Sequence of chain 1.A:
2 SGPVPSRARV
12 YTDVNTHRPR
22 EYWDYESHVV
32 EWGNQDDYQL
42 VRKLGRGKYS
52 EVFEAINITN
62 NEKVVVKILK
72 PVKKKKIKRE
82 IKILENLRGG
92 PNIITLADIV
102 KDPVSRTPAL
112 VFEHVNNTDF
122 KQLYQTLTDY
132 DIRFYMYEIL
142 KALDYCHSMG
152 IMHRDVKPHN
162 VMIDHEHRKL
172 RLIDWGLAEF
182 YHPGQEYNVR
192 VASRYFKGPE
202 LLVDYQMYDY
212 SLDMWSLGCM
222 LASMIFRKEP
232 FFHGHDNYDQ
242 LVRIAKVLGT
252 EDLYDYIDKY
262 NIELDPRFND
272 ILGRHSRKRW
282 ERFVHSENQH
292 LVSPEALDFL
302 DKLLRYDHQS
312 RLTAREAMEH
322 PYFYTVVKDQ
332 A

A small-molecule ligand and the protein it binds are described below.
Small molecule (SMILES): O=C(O)c1ccc2c(c1)nc(Nc1cccc(Cl)c1)c1ccncc12

Binding-site contacts:
Ligand atom C6 contacts residue ILE174 of chain 1.A at 3.5 Å (hydrophobic).
Ligand atom CL22 contacts residue VAL53 of chain 1.A at 3.8 Å.
Ligand atom C4 contacts residue ILE174 of chain 1.A at 3.8 Å (hydrophobic).
Ligand atom N12 contacts residue HIS115 of chain 1.A at 3.4 Å.
Ligand atom C18 contacts residue GLY46 of chain 1.A at 3.8 Å.
Ligand atom C20 contacts residue HIS160 of chain 1.A at 3.5 Å.
Ligand atom O25 contacts residue ASP175 of chain 1.A at 2.8 Å (salt-bridge).
Ligand atom C14 contacts residue VAL66 of chain 1.A at 3.7 Å (hydrophobic).
Ligand atom O25 contacts residue LYS68 of chain 1.A at 3.8 Å.
Ligand atom N15 contacts residue LEU45 of chain 1.A at 3.7 Å.
Ligand atom O24 contacts residue LYS68 of chain 1.A at 2.9 Å (salt-bridge).
Ligand atom C13 contacts residue VAL116 of chain 1.A at 3.7 Å (hydrophobic).
Ligand atom N12 contacts residue VAL116 of chain 1.A at 2.7 Å (h-bond).
Ligand atom C5 contacts residue ILE174 of chain 1.A at 3.8 Å (hydrophobic).
Ligand atom C18 contacts residue HIS160 of chain 1.A at 3.9 Å.
Ligand atom C19 contacts residue LEU45 of chain 1.A at 3.6 Å (hydrophobic).
Ligand atom C11 contacts residue VAL66 of chain 1.A at 3.6 Å (hydrophobic).
Ligand atom C20 contacts residue LEU45 of chain 1.A at 3.8 Å (hydrophobic).
Ligand atom C19 contacts residue HIS160 of chain 1.A at 3.5 Å.
Ligand atom C13 contacts residue GLU114 of chain 1.A at 3.3 Å.
Ligand atom CL22 contacts residue GLY46 of chain 1.A at 3.3 Å.
Ligand atom N12 contacts residue VAL66 of chain 1.A at 3.5 Å.
Ligand atom C17 contacts residue VAL53 of chain 1.A at 3.8 Å (hydrophobic).
Ligand atom C19 contacts residue GLY46 of chain 1.A at 3.8 Å.
Ligand atom C11 contacts residue VAL116 of chain 1.A at 3.0 Å (hydrophobic).
Ligand atom C11 contacts residue HIS115 of chain 1.A at 3.5 Å.
Ligand atom C23 contacts residue ASP175 of chain 1.A at 3.4 Å.
Ligand atom C2 contacts residue VAL66 of chain 1.A at 3.7 Å (hydrophobic).
Ligand atom N12 contacts residue GLU114 of chain 1.A at 3.6 Å (salt-bridge).
Ligand atom C23 contacts residue LYS68 of chain 1.A at 3.7 Å.
Ligand atom C13 contacts residue VAL66 of chain 1.A at 3.6 Å (hydrophobic).
Ligand atom O25 contacts residue PHE113 of chain 1.A at 3.5 Å.
Ligand atom O24 contacts residue ASP175 of chain 1.A at 3.7 Å.
Ligand atom C3 contacts residue ILE95 of chain 1.A at 3.9 Å (hydrophobic).
Ligand atom C4 contacts residue PHE113 of chain 1.A at 3.6 Å (hydrophobic).
Ligand atom C1 contacts residue ILE174 of chain 1.A at 3.7 Å (hydrophobic).
Ligand atom C8 contacts residue VAL66 of chain 1.A at 3.8 Å (hydrophobic).
Ligand atom C14 contacts residue LEU45 of chain 1.A at 3.9 Å (hydrophobic).
Ligand atom C7 contacts residue VAL66 of chain 1.A at 3.8 Å (hydrophobic).
Ligand atom CL22 contacts residue ARG47 of chain 1.A at 3.8 Å.